Sequence of chain 1.H:
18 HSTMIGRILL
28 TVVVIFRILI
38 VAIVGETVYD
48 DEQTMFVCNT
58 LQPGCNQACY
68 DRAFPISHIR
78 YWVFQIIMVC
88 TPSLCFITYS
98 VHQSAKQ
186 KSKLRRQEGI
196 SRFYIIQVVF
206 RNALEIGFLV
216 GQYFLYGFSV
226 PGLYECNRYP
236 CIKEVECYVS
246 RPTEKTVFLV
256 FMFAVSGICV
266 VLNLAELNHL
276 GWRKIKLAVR

Binding-site contacts:
Ligand atom CAS contacts residue ILE35 of chain 1.H at 4.5 Å (hydrophobic).
Ligand atom CAU contacts residue ILE35 of chain 1.H at 4.0 Å (hydrophobic).
Ligand atom CAR contacts residue SER90 of chain 1.H at 4.2 Å.
Ligand atom CAK contacts residue Y011 of chain 1.XC at 3.8 Å.
Ligand atom OAW contacts residue ARG206 of chain 1.H at 4.4 Å.
Ligand atom OAG contacts residue ARG206 of chain 1.H at 3.9 Å.
Ligand atom OAG contacts residue LEU27 of chain 1.H at 4.3 Å.
Ligand atom CAQ contacts residue Y011 of chain 1.XC at 3.7 Å.
Ligand atom CAS contacts residue CYS87 of chain 1.H at 4.2 Å (hydrophobic).
Ligand atom CAM contacts residue TYR199 of chain 1.H at 3.3 Å (hydrophobic).
Ligand atom CAD contacts residue SER90 of chain 1.H at 3.9 Å.
Ligand atom CAM contacts residue ARG206 of chain 1.H at 3.5 Å.
Ligand atom CAY contacts residue THR28 of chain 1.H at 4.0 Å.
Ligand atom CAO contacts residue Y011 of chain 1.XC at 4.3 Å.
Ligand atom CAP contacts residue Y011 of chain 1.XC at 4.0 Å.
Ligand atom CAC contacts residue ILE35 of chain 1.H at 3.8 Å (hydrophobic).
Ligand atom OAG contacts residue THR28 of chain 1.H at 3.1 Å (h-bond).
Ligand atom CAY contacts residue ARG206 of chain 1.H at 3.7 Å.
Ligand atom CAI contacts residue Y011 of chain 1.XC at 3.9 Å.
Ligand atom OAW contacts residue SER90 of chain 1.H at 4.5 Å.
Ligand atom CAT contacts residue CYS87 of chain 1.H at 4.2 Å (hydrophobic).

This small molecule binds to this protein.
Small molecule (SMILES): CC(C)CCC[C@@H](C)[C@H]1CC[C@H]2[C@@H]3CC=C4C[C@@H](OC(=O)CCC(=O)O)CC[C@]4(C)[C@H]3CC[C@]12C